Sequence of chain 1.B:
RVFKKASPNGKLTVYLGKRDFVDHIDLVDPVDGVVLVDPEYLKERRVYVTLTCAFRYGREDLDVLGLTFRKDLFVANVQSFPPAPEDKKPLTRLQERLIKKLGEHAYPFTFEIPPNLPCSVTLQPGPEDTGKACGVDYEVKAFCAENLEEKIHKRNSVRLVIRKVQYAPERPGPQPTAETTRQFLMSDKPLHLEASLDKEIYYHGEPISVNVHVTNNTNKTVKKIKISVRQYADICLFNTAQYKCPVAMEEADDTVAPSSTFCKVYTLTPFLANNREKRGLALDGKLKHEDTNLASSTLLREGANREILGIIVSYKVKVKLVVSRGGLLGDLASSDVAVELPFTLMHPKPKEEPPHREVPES

Binding-site contacts:
Ligand atom C contacts residue LYS107 of chain 1.B at 3.5 Å.
Ligand atom O3P contacts residue LYS10 of chain 1.B at 3.1 Å (salt-bridge).
Ligand atom O1P contacts residue LYS10 of chain 1.B at 3.5 Å (salt-bridge).
Ligand atom C contacts residue LYS107 of chain 1.B at 3.6 Å.
Ligand atom O contacts residue VAL8 of chain 1.B at 2.8 Å (h-bond).
Ligand atom C contacts residue LYS10 of chain 1.B at 3.5 Å.
Ligand atom P contacts residue ARG7 of chain 1.B at 3.4 Å.
Ligand atom O1P contacts residue ARG67 of chain 1.F at 3.3 Å (salt-bridge).
Ligand atom C contacts residue LYS10 of chain 1.B at 3.8 Å.
Ligand atom C contacts residue VAL8 of chain 1.B at 3.6 Å (hydrophobic).
Ligand atom N contacts residue LYS10 of chain 1.B at 3.0 Å (salt-bridge).
Ligand atom CG2 contacts residue VAL8 of chain 1.B at 3.7 Å (hydrophobic).
Ligand atom O1P contacts residue LYS107 of chain 1.B at 3.5 Å (salt-bridge).
Ligand atom OG1 contacts residue LYS11 of chain 1.B at 3.5 Å.
Ligand atom CB contacts residue ARG103 of chain 1.B at 3.7 Å.
Ligand atom O2P contacts residue LYS11 of chain 1.B at 2.8 Å (salt-bridge).
Ligand atom O2P contacts residue SER31 of chain 1.F at 3.0 Å (h-bond).
Ligand atom N contacts residue VAL8 of chain 1.B at 2.9 Å (h-bond).
Ligand atom O contacts residue LYS107 of chain 1.B at 2.5 Å (salt-bridge).
Ligand atom O1P contacts residue ARG7 of chain 1.B at 2.4 Å (salt-bridge).
Ligand atom OG1 contacts residue LYS107 of chain 1.B at 3.5 Å.
Ligand atom O contacts residue PHE9 of chain 1.B at 3.5 Å.
Ligand atom OD2 contacts residue LEU100 of chain 1.B at 3.4 Å.
Ligand atom CG2 contacts residue ARG25 of chain 1.B at 3.5 Å.
Ligand atom O contacts residue LYS107 of chain 1.B at 3.7 Å.
Ligand atom O contacts residue ARG7 of chain 1.B at 3.5 Å.
Ligand atom O3P contacts residue LYS294 of chain 1.B at 2.9 Å (salt-bridge).
Ligand atom OD1 contacts residue ARG103 of chain 1.B at 3.2 Å.
Ligand atom O3P contacts residue ARG67 of chain 1.F at 2.8 Å (salt-bridge).
Ligand atom CA contacts residue LYS107 of chain 1.B at 3.7 Å.
Ligand atom O2P contacts residue ARG7 of chain 1.B at 2.4 Å (salt-bridge).
Ligand atom CG contacts residue ARG103 of chain 1.B at 3.3 Å.
Ligand atom CA contacts residue LYS10 of chain 1.B at 3.5 Å.
Ligand atom O contacts residue LYS10 of chain 1.B at 2.8 Å (salt-bridge).
Ligand atom NH2 contacts residue LYS10 of chain 1.B at 3.2 Å.
Ligand atom CG2 contacts residue LYS10 of chain 1.B at 3.7 Å.
Ligand atom O3P contacts residue SER31 of chain 1.F at 3.6 Å.
Ligand atom O1P contacts residue ARG25 of chain 1.B at 2.8 Å (salt-bridge).
Ligand atom OD2 contacts residue ARG103 of chain 1.B at 3.7 Å.
Ligand atom CA contacts residue VAL8 of chain 1.B at 3.4 Å (hydrophobic).

Sequence of chain 1.F:
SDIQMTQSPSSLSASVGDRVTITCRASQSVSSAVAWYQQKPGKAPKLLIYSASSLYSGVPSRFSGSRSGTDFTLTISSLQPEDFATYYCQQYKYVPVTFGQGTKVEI

The small molecule below binds the protein below.
Small molecule (SMILES): CC(C)[C@H](NC(=O)[C@@H](NC(=O)[C@H](COP(=O)(O)O)NC(=O)[C@H](CCCN=C(N)N)NC(=O)[C@@H](NC(=O)[C@H](Cc1ccccc1)NC(=O)[C@@H](N)COP(=O)(O)O)[C@@H](C)OP(=O)(O)O)[C@@H](C)OP(=O)(O)O)C(=O)N[C@@H](CC(=O)O)C(=O)N[C@H](C=O)[C@@H](C)OP(=O)(O)O